Binding-site contacts:
Ligand atom O4 contacts residue ASP71 of chain 1.B at 2.5 Å (salt-bridge).
Ligand atom O6 contacts residue ASP68 of chain 1.B at 3.1 Å (salt-bridge).
Ligand atom O6 contacts residue TYR69 of chain 1.B at 2.9 Å (h-bond).
Ligand atom O3 contacts residue GLY90 of chain 1.B at 3.8 Å.
Ligand atom O6 contacts residue GLY67 of chain 1.B at 3.1 Å (h-bond).
Ligand atom C3 contacts residue GLY91 of chain 1.B at 3.7 Å.
Ligand atom C5 contacts residue TYR29 of chain 1.B at 4.4 Å (hydrophobic).
Ligand atom C6 contacts residue TYR29 of chain 1.B at 3.9 Å (hydrophobic).
Ligand atom C1 contacts residue ASP68 of chain 1.B at 3.5 Å.
Ligand atom C5 contacts residue GLY67 of chain 1.B at 4.4 Å.
Ligand atom C5 contacts residue ASP68 of chain 1.B at 4.0 Å.
Ligand atom O3 contacts residue GLY91 of chain 1.B at 2.8 Å (h-bond).
Ligand atom O1 contacts residue ASP68 of chain 1.B at 2.7 Å (salt-bridge).
Ligand atom C6 contacts residue ASP68 of chain 1.B at 3.8 Å.
Ligand atom O5 contacts residue ASP68 of chain 1.B at 3.0 Å (salt-bridge).
Ligand atom C2 contacts residue GLY67 of chain 1.B at 4.5 Å.
Ligand atom O4 contacts residue TYR29 of chain 1.B at 3.8 Å.
Ligand atom O5 contacts residue TYR69 of chain 1.B at 4.4 Å.
Ligand atom C4 contacts residue ASP71 of chain 1.B at 3.4 Å.
Ligand atom O6 contacts residue SER66 of chain 1.B at 4.1 Å.
Ligand atom C6 contacts residue TYR69 of chain 1.B at 3.5 Å (hydrophobic).
Ligand atom C5 contacts residue ASP71 of chain 1.B at 4.0 Å.
Ligand atom O6 contacts residue ASP71 of chain 1.B at 2.6 Å (salt-bridge).
Ligand atom C1 contacts residue GLY67 of chain 1.B at 4.4 Å.
Ligand atom O1 contacts residue GLY67 of chain 1.B at 4.2 Å.
Ligand atom C4 contacts residue GLY90 of chain 1.B at 4.3 Å.
Ligand atom C6 contacts residue ASP71 of chain 1.B at 3.5 Å.
Ligand atom O4 contacts residue GLY91 of chain 1.B at 3.3 Å (h-bond).
Ligand atom C6 contacts residue GLY67 of chain 1.B at 4.4 Å.
Ligand atom C4 contacts residue GLY91 of chain 1.B at 3.5 Å.
Ligand atom O5 contacts residue GLY67 of chain 1.B at 3.7 Å.
Ligand atom O4 contacts residue GLY90 of chain 1.B at 3.7 Å.

A protein and the small-molecule ligand that binds it are described below.
Small molecule (SMILES): CC(=O)N[C@@H]1[C@@H](O)[C@H](O)[C@@H](CO)O[C@H]1O

Sequence of chain 1.B:
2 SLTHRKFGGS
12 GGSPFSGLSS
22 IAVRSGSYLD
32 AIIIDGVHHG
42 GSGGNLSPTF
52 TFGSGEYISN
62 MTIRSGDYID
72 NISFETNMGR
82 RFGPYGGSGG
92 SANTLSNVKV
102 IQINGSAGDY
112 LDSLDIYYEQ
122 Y